Binding-site contacts:
Ligand atom O3 contacts residue TRP63 of chain 1.A at 3.2 Å (h-bond).
Ligand atom C6 contacts residue PRO155 of chain 1.A at 3.7 Å (hydrophobic).
Ligand atom O5 contacts residue TYR156 of chain 1.A at 3.2 Å.
Ligand atom O2 contacts residue ALA64 of chain 1.A at 3.4 Å.
Ligand atom O4 contacts residue TRP341 of chain 1.A at 3.7 Å.
Ligand atom C1 contacts residue TRP231 of chain 1.A at 3.6 Å (hydrophobic).
Ligand atom C6 contacts residue TRP341 of chain 1.A at 3.6 Å (hydrophobic).
Ligand atom O4 contacts residue ARG67 of chain 1.A at 2.8 Å (salt-bridge).
Ligand atom C2 contacts residue ASP66 of chain 1.A at 3.4 Å.
Ligand atom O3 contacts residue ALA64 of chain 1.A at 3.4 Å.
Ligand atom O1 contacts residue ASN13 of chain 1.A at 3.7 Å.
Ligand atom C2 contacts residue LYS16 of chain 1.A at 3.7 Å.
Ligand atom C6 contacts residue ARG345 of chain 1.A at 3.6 Å.
Ligand atom O3 contacts residue TRP341 of chain 1.A at 3.7 Å.
Ligand atom C6 contacts residue GLU154 of chain 1.A at 3.1 Å.
Ligand atom O2 contacts residue ASP66 of chain 1.A at 2.7 Å (salt-bridge).
Ligand atom O2 contacts residue TRP63 of chain 1.A at 3.2 Å (h-bond).
Ligand atom C2 contacts residue GLU112 of chain 1.A at 3.5 Å.
Ligand atom C1 contacts residue TYR156 of chain 1.A at 3.6 Å (hydrophobic).
Ligand atom O3 contacts residue ASP66 of chain 1.A at 2.5 Å (salt-bridge).
Ligand atom C6 contacts residue TYR156 of chain 1.A at 3.8 Å (hydrophobic).
Ligand atom C1 contacts residue LYS16 of chain 1.A at 3.8 Å.
Ligand atom C2 contacts residue TRP231 of chain 1.A at 3.8 Å (hydrophobic).
Ligand atom C3 contacts residue ASP66 of chain 1.A at 3.4 Å.
Ligand atom O3 contacts residue ARG67 of chain 1.A at 2.9 Å (salt-bridge).
Ligand atom O3 contacts residue GLU112 of chain 1.A at 3.8 Å.
Ligand atom C3 contacts residue TRP63 of chain 1.A at 3.5 Å (hydrophobic).
Ligand atom O2 contacts residue LYS16 of chain 1.A at 2.6 Å (salt-bridge).
Ligand atom O2 contacts residue MET331 of chain 1.A at 3.9 Å.
Ligand atom O5 contacts residue ASP15 of chain 1.A at 3.9 Å.
Ligand atom O1 contacts residue ASP15 of chain 1.A at 2.5 Å (salt-bridge).
Ligand atom O6 contacts residue TYR156 of chain 1.A at 3.2 Å (h-bond).
Ligand atom O6 contacts residue PRO155 of chain 1.A at 3.2 Å.
Ligand atom O6 contacts residue GLU154 of chain 1.A at 2.5 Å (salt-bridge).
Ligand atom O2 contacts residue GLU112 of chain 1.A at 2.7 Å (salt-bridge).
Ligand atom C1 contacts residue ASP15 of chain 1.A at 3.3 Å.
Ligand atom O6 contacts residue PHE157 of chain 1.A at 3.8 Å.
Ligand atom O4 contacts residue ARG345 of chain 1.A at 3.3 Å (salt-bridge).
Ligand atom C4 contacts residue TRP341 of chain 1.A at 3.5 Å (hydrophobic).
Ligand atom O1 contacts residue LYS16 of chain 1.A at 3.0 Å (salt-bridge).

A protein and the small-molecule ligand that binds it are described below.
Small molecule (SMILES): OC[C@H]1O[C@H](O[C@H]2[C@H](O)[C@@H](O)[C@@H](O)O[C@@H]2CO)[C@H](O)[C@@H](O)[C@@H]1O

Sequence of chain 1.A:
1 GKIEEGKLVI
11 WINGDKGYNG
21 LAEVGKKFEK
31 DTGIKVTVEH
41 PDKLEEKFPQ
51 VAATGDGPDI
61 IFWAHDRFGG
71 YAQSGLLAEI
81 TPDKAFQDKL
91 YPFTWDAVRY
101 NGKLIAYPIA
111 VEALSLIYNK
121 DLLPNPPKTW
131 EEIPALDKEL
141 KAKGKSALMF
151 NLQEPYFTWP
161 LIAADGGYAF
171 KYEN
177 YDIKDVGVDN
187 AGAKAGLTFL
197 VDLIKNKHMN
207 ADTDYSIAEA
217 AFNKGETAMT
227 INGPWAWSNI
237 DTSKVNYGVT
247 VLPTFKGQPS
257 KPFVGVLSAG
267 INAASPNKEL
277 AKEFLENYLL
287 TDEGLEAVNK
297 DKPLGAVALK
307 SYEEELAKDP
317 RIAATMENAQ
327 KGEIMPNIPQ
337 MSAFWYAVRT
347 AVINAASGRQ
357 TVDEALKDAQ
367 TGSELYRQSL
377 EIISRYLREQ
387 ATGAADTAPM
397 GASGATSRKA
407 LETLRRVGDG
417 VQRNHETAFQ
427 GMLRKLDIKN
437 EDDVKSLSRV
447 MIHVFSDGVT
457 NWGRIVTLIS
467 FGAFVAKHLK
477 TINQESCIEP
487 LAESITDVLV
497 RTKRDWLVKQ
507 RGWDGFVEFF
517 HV